Sequence of chain 1.A:
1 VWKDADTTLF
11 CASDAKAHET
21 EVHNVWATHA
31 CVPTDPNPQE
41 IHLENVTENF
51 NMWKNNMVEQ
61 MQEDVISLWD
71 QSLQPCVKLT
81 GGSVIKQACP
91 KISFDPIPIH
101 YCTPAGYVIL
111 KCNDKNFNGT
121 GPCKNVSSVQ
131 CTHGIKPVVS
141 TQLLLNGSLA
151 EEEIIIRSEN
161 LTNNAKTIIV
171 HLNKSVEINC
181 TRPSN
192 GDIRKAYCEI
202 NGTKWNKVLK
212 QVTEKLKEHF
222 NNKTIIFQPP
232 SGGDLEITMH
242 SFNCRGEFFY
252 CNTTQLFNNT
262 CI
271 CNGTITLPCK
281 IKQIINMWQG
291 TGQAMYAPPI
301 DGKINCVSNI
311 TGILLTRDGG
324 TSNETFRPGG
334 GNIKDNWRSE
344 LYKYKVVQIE

Binding-site contacts:
Ligand atom C7 contacts residue GLU44 of chain 1.A at 3.7 Å.
Ligand atom O5 contacts residue ASN45 of chain 1.A at 2.4 Å (h-bond).
Ligand atom O7 contacts residue ASN45 of chain 1.A at 4.0 Å.
Ligand atom C3 contacts residue ASN45 of chain 1.A at 3.9 Å.
Ligand atom C2 contacts residue ASN45 of chain 1.A at 2.5 Å.
Ligand atom C3 contacts residue GLU44 of chain 1.A at 4.1 Å.
Ligand atom C1 contacts residue ASN45 of chain 1.A at 1.8 Å.
Ligand atom C5 contacts residue ASN45 of chain 1.A at 3.7 Å.
Ligand atom N2 contacts residue ASN45 of chain 1.A at 3.0 Å (h-bond).
Ligand atom C8 contacts residue GLU44 of chain 1.A at 3.4 Å.
Ligand atom C4 contacts residue ASN45 of chain 1.A at 4.2 Å.
Ligand atom C1 contacts residue GLU44 of chain 1.A at 3.5 Å.
Ligand atom N2 contacts residue GLU44 of chain 1.A at 3.0 Å (salt-bridge).
Ligand atom C7 contacts residue ASN45 of chain 1.A at 3.7 Å.
Ligand atom C2 contacts residue GLU44 of chain 1.A at 4.0 Å.

This protein binds this small molecule.
Small molecule (SMILES): CC(=O)N[C@@H]1[C@@H](O)[C@H](O)[C@@H](CO)O[C@H]1O